Sequence of chain 1.A:
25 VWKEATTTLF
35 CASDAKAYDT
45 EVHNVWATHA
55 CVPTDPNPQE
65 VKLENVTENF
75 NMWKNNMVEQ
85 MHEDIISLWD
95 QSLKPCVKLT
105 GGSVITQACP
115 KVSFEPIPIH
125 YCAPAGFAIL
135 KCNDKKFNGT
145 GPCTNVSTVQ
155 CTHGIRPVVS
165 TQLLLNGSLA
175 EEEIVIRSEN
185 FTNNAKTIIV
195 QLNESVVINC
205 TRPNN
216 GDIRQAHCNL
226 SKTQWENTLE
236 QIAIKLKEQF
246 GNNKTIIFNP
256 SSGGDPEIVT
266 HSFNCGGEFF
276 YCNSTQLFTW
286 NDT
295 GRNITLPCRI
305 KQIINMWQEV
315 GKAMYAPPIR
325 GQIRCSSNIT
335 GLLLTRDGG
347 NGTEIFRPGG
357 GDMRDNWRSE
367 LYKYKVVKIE

A small-molecule ligand and the protein it binds are described below.
Small molecule (SMILES): CC(=O)N[C@@H]1[C@@H](O)[C@H](O)[C@@H](CO)O[C@H]1O

Binding-site contacts:
Ligand atom O5 contacts residue ASN184 of chain 1.A at 2.3 Å (h-bond).
Ligand atom C6 contacts residue THR186 of chain 1.A at 4.1 Å.
Ligand atom C4 contacts residue THR186 of chain 1.A at 4.3 Å.
Ligand atom C4 contacts residue ASN184 of chain 1.A at 4.3 Å.
Ligand atom O7 contacts residue ASN184 of chain 1.A at 4.4 Å.
Ligand atom C5 contacts residue ASN187 of chain 1.A at 4.5 Å.
Ligand atom C1 contacts residue THR186 of chain 1.A at 3.7 Å.
Ligand atom C5 contacts residue ASN184 of chain 1.A at 3.6 Å.
Ligand atom C1 contacts residue ASN184 of chain 1.A at 1.4 Å.
Ligand atom C1 contacts residue ASN187 of chain 1.A at 4.0 Å.
Ligand atom C7 contacts residue ASN184 of chain 1.A at 4.0 Å.
Ligand atom O5 contacts residue THR186 of chain 1.A at 3.7 Å.
Ligand atom C3 contacts residue THR186 of chain 1.A at 4.4 Å.
Ligand atom O5 contacts residue ASN187 of chain 1.A at 3.5 Å.
Ligand atom N2 contacts residue ASN184 of chain 1.A at 3.1 Å (h-bond).
Ligand atom C5 contacts residue THR186 of chain 1.A at 3.3 Å.
Ligand atom C2 contacts residue ASN184 of chain 1.A at 2.6 Å.
Ligand atom C3 contacts residue ASN184 of chain 1.A at 3.9 Å.